Sequence of chain 4.A:
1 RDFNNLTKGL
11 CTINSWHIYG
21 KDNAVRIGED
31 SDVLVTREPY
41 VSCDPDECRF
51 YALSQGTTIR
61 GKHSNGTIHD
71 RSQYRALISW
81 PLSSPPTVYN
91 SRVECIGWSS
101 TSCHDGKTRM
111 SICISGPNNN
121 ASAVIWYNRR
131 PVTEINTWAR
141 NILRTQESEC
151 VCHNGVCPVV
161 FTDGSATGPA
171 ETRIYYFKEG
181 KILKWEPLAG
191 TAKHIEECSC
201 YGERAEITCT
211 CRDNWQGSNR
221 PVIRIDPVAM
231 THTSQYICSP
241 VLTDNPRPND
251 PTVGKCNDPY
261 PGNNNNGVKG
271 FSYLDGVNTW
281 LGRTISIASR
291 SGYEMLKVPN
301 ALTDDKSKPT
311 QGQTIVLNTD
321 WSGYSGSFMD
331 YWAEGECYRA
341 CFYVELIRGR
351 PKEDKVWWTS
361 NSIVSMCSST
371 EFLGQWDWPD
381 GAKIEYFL

A protein and the small-molecule ligand that binds it are described below.
Small molecule (SMILES): CC(=O)N[C@H]1[C@H](O[C@H]2[C@H](O)[C@@H](NC(C)=O)CO[C@@H]2CO)O[C@H](CO)[C@@H](O[C@@H]2O[C@H](CO[C@H]3O[C@H](CO)[C@@H](O)[C@H](O[C@H]4O[C@H](CO)[C@@H](O)[C@H](O)[C@@H]4O)[C@@H]3O)[C@@H](O)[C@H](O[C@H]3O[C@H](CO)[C@@H](O)[C@H](O)[C@@H]3O[C@H]3O[C@H](CO)[C@@H](O)[C@H](O)[C@@H]3O[C@H]3O[C@H](CO)[C@@H](O)[C@H](O)[C@@H]3O)[C@@H]2O)[C@@H]1O

Binding-site contacts:
Ligand atom O4 contacts residue GLU294 of chain 1.A at 2.8 Å (salt-bridge).
Ligand atom O5 contacts residue ASN120 of chain 4.A at 2.3 Å (h-bond).
Ligand atom C3 contacts residue GLY312 of chain 1.A at 3.3 Å.
Ligand atom C6 contacts residue LEU373 of chain 1.A at 3.4 Å (hydrophobic).
Ligand atom O3 contacts residue ARG283 of chain 1.A at 3.0 Å (salt-bridge).
Ligand atom O4 contacts residue ARG247 of chain 1.A at 3.2 Å (salt-bridge).
Ligand atom O3 contacts residue LEU296 of chain 1.A at 3.6 Å.
Ligand atom O2 contacts residue ASN249 of chain 1.A at 3.1 Å (h-bond).
Ligand atom C4 contacts residue GLU294 of chain 1.A at 3.5 Å.
Ligand atom O3 contacts residue GLY312 of chain 1.A at 3.0 Å (h-bond).
Ligand atom O5 contacts residue GLY312 of chain 1.A at 3.6 Å (h-bond).
Ligand atom N2 contacts residue ARG140 of chain 4.A at 3.6 Å.
Ligand atom C7 contacts residue ASN120 of chain 4.A at 3.4 Å.
Ligand atom O4 contacts residue ILE287 of chain 1.A at 3.4 Å.
Ligand atom O6 contacts residue ILE285 of chain 1.A at 2.7 Å (h-bond).
Ligand atom O2 contacts residue GLY312 of chain 1.A at 3.1 Å.
Ligand atom N2 contacts residue ASN120 of chain 4.A at 2.9 Å (h-bond).
Ligand atom O2 contacts residue LEU296 of chain 1.A at 3.4 Å.
Ligand atom O3 contacts residue GLU294 of chain 1.A at 2.6 Å (salt-bridge).
Ligand atom C3 contacts residue GLU294 of chain 1.A at 3.3 Å.
Ligand atom O3 contacts residue GLN311 of chain 1.A at 3.4 Å.
Ligand atom C5 contacts residue ASN120 of chain 4.A at 3.6 Å.
Ligand atom O6 contacts residue GLN375 of chain 1.A at 3.2 Å.
Ligand atom C1 contacts residue ASN120 of chain 4.A at 1.4 Å.
Ligand atom O6 contacts residue THR310 of chain 1.A at 3.5 Å (h-bond).
Ligand atom O5 contacts residue ASP250 of chain 1.A at 3.5 Å (salt-bridge).
Ligand atom O6 contacts residue ASP250 of chain 1.A at 2.7 Å (salt-bridge).
Ligand atom C5 contacts residue ARG283 of chain 1.A at 3.7 Å.
Ligand atom C6 contacts residue PRO309 of chain 1.A at 3.2 Å (hydrophobic).
Ligand atom C2 contacts residue ASN120 of chain 4.A at 2.4 Å.
Ligand atom O4 contacts residue ARG283 of chain 1.A at 3.7 Å.
Ligand atom O3 contacts residue ASN249 of chain 1.A at 2.7 Å (h-bond).
Ligand atom O7 contacts residue ASN120 of chain 4.A at 3.5 Å (h-bond).
Ligand atom O6 contacts residue LYS308 of chain 1.A at 3.3 Å (salt-bridge).
Ligand atom C6 contacts residue THR310 of chain 1.A at 3.6 Å.
Ligand atom O5 contacts residue ARG283 of chain 1.A at 3.4 Å (salt-bridge).
Ligand atom O3 contacts residue ASP250 of chain 1.A at 2.9 Å (salt-bridge).
Ligand atom O5 contacts residue GLY374 of chain 1.A at 3.3 Å.
Ligand atom C6 contacts residue ILE285 of chain 1.A at 3.5 Å (hydrophobic).
Ligand atom O5 contacts residue GLN375 of chain 1.A at 3.3 Å (h-bond).

Sequence of chain 1.A:
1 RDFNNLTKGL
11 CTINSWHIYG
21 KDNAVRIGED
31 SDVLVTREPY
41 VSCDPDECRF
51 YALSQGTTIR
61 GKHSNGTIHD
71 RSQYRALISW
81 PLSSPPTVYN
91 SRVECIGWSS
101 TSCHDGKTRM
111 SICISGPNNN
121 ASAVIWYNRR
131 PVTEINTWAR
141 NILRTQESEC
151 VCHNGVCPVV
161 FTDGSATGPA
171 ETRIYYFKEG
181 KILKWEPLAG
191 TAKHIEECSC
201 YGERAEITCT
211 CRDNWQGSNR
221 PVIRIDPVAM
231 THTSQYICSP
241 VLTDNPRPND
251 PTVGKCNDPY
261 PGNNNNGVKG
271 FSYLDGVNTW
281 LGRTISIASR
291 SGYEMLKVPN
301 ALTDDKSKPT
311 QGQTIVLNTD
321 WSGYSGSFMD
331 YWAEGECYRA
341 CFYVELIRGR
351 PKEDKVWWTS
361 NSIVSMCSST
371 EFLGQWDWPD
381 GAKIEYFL